A protein and the small-molecule ligand that binds it are described below.
Small molecule (SMILES): CC(=O)N[C@@H]1[C@@H](O)[C@H](O)[C@@H](CO)O[C@H]1O

Binding-site contacts:
Ligand atom C7 contacts residue ASN416 of chain 1.E at 3.5 Å.
Ligand atom O7 contacts residue ASN232 of chain 1.E at 4.1 Å.
Ligand atom N2 contacts residue ASN416 of chain 1.E at 2.9 Å (h-bond).
Ligand atom O6 contacts residue PRO261 of chain 1.E at 4.1 Å.
Ligand atom C1 contacts residue ASN416 of chain 1.E at 1.4 Å.
Ligand atom C8 contacts residue ASN416 of chain 1.E at 3.5 Å.
Ligand atom O7 contacts residue ASN416 of chain 1.E at 4.4 Å.
Ligand atom C3 contacts residue ASN416 of chain 1.E at 3.8 Å.
Ligand atom C5 contacts residue ASN416 of chain 1.E at 3.7 Å.
Ligand atom C2 contacts residue ASN416 of chain 1.E at 2.5 Å.
Ligand atom O5 contacts residue ASN416 of chain 1.E at 2.4 Å (h-bond).
Ligand atom O5 contacts residue PRO261 of chain 1.E at 4.2 Å.
Ligand atom C4 contacts residue ASN416 of chain 1.E at 4.2 Å.
Ligand atom O7 contacts residue NAG1 of chain 1.Z at 3.5 Å (h-bond).
Ligand atom C7 contacts residue ASN232 of chain 1.E at 4.5 Å.
Ligand atom C6 contacts residue PRO261 of chain 1.E at 4.3 Å (hydrophobic).

Sequence of chain 1.E:
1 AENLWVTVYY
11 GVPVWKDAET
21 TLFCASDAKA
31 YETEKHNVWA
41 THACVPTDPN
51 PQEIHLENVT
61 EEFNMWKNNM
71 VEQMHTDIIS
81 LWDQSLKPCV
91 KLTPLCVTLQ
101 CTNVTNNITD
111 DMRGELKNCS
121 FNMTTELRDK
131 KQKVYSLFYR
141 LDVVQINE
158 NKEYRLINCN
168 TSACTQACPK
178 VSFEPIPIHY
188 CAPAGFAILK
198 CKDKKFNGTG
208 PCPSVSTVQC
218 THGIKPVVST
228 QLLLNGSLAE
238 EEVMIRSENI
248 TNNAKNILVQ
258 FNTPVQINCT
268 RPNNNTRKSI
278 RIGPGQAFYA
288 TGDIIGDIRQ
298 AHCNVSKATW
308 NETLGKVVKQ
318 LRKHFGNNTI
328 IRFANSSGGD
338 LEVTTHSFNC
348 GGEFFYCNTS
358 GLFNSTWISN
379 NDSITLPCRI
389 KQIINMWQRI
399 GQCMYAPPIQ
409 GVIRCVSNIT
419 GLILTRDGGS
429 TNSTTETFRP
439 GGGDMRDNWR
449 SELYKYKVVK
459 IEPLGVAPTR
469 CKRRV